The small molecule below binds the protein below.
Small molecule (SMILES): Cc1cc(CCCCCCCOc2ccc(C3=N[C@@H](C)CO3)cc2)on1

Sequence of chain 27.C:
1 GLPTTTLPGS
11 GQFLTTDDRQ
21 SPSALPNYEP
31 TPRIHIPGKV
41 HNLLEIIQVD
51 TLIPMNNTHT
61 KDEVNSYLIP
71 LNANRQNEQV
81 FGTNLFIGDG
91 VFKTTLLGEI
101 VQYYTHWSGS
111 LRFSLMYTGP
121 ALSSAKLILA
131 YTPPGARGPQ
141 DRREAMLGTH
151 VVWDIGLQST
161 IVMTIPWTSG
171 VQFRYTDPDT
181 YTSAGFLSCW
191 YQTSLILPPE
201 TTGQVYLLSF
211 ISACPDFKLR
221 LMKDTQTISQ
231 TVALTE

Binding-site contacts:
Ligand atom O1 contacts residue VAL188 of chain 27.A at 3.8 Å.
Ligand atom O1 contacts residue TYR152 of chain 27.A at 3.9 Å.
Ligand atom C4 contacts residue PHE186 of chain 27.A at 3.6 Å (hydrophobic).
Ligand atom C31 contacts residue VAL176 of chain 27.A at 3.3 Å (hydrophobic).
Ligand atom O1B contacts residue MET221 of chain 27.A at 3.4 Å.
Ligand atom C4 contacts residue MET224 of chain 27.A at 3.8 Å (hydrophobic).
Ligand atom C3 contacts residue PRO174 of chain 27.A at 3.8 Å (hydrophobic).
Ligand atom N3A contacts residue ASN219 of chain 27.A at 3.0 Å (h-bond).
Ligand atom C3C contacts residue TYR128 of chain 27.A at 3.9 Å (hydrophobic).
Ligand atom C31 contacts residue PRO174 of chain 27.A at 3.4 Å (hydrophobic).
Ligand atom C6B contacts residue LEU106 of chain 27.A at 3.9 Å (hydrophobic).
Ligand atom O1B contacts residue TYR128 of chain 27.A at 3.9 Å.
Ligand atom C4C contacts residue TYR152 of chain 27.A at 3.8 Å (hydrophobic).
Ligand atom C4A contacts residue ASN219 of chain 27.A at 3.5 Å.
Ligand atom O1 contacts residue PHE186 of chain 27.A at 3.5 Å.
Ligand atom C7C contacts residue TYR128 of chain 27.A at 3.6 Å (hydrophobic).
Ligand atom C6B contacts residue TYR197 of chain 27.A at 3.6 Å (hydrophobic).
Ligand atom C5 contacts residue TYR152 of chain 27.A at 3.8 Å (hydrophobic).
Ligand atom C5 contacts residue PHE186 of chain 27.A at 3.5 Å (hydrophobic).
Ligand atom C6C contacts residue MET221 of chain 27.A at 3.7 Å (hydrophobic).
Ligand atom C1B contacts residue MET221 of chain 27.A at 3.8 Å (hydrophobic).
Ligand atom C3 contacts residue PHE186 of chain 27.A at 3.8 Å (hydrophobic).
Ligand atom C5B contacts residue TYR197 of chain 27.A at 3.7 Å (hydrophobic).
Ligand atom C3B contacts residue MET221 of chain 27.A at 3.8 Å (hydrophobic).
Ligand atom N2 contacts residue ALA24 of chain 27.C at 3.4 Å.
Ligand atom C6C contacts residue VAL191 of chain 27.A at 3.2 Å (hydrophobic).
Ligand atom C31 contacts residue SER175 of chain 27.A at 3.6 Å.
Ligand atom C2B contacts residue MET221 of chain 27.A at 3.5 Å (hydrophobic).
Ligand atom C31 contacts residue ALA150 of chain 27.A at 3.5 Å (hydrophobic).
Ligand atom C5C contacts residue TYR128 of chain 27.A at 3.5 Å (hydrophobic).
Ligand atom C2C contacts residue VAL188 of chain 27.A at 3.2 Å (hydrophobic).
Ligand atom C4 contacts residue TYR152 of chain 27.A at 3.9 Å (hydrophobic).
Ligand atom O1 contacts residue ALA24 of chain 27.C at 3.6 Å.
Ligand atom N2 contacts residue PHE186 of chain 27.A at 3.7 Å.
Ligand atom C3C contacts residue VAL188 of chain 27.A at 3.3 Å (hydrophobic).
Ligand atom C5C contacts residue ILE104 of chain 27.A at 3.8 Å (hydrophobic).
Ligand atom C4B contacts residue LEU106 of chain 27.A at 3.7 Å (hydrophobic).
Ligand atom C7C contacts residue TYR197 of chain 27.A at 3.8 Å (hydrophobic).
Ligand atom CM1 contacts residue SER107 of chain 27.A at 3.9 Å.
Ligand atom C5B contacts residue LEU106 of chain 27.A at 3.5 Å (hydrophobic).

Sequence of chain 27.A:
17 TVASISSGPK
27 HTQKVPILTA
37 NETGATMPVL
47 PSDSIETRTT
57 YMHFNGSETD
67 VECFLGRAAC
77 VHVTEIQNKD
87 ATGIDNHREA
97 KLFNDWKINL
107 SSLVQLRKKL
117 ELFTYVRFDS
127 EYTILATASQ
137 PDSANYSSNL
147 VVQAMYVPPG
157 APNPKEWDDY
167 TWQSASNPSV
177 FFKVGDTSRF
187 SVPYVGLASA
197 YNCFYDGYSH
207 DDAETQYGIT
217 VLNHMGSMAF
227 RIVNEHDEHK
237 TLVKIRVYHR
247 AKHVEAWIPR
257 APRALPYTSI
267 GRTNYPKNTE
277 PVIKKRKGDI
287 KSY